Sequence of chain 1.D:
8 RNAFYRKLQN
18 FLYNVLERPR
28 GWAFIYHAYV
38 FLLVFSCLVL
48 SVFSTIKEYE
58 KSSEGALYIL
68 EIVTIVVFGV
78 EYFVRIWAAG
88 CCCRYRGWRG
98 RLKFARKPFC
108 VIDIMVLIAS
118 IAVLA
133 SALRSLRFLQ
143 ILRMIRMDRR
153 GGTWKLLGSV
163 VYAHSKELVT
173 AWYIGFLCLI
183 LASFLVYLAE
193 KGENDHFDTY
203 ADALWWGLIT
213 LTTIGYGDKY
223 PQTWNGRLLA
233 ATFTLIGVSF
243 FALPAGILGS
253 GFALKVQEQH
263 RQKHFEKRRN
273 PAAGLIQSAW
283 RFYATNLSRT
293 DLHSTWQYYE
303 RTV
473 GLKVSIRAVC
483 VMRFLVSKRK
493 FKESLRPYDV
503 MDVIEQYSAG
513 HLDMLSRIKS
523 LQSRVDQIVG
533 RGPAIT

Binding-site contacts:
Ligand atom C16 contacts residue GLY177 of chain 1.B at 3.7 Å.
Ligand atom O10 contacts residue SER241 of chain 1.D at 4.0 Å.
Ligand atom C02 contacts residue TRP174 of chain 1.B at 4.0 Å (hydrophobic).
Ligand atom C15 contacts residue PHE243 of chain 1.B at 3.5 Å (hydrophobic).
Ligand atom C16 contacts residue PHE243 of chain 1.B at 3.8 Å (hydrophobic).
Ligand atom C07 contacts residue TRP174 of chain 1.B at 3.9 Å (hydrophobic).
Ligand atom C16 contacts residue TRP174 of chain 1.B at 4.0 Å (hydrophobic).
Ligand atom C22 contacts residue PHE178 of chain 1.B at 3.6 Å (hydrophobic).
Ligand atom C07 contacts residue LEU237 of chain 1.D at 4.0 Å (hydrophobic).
Ligand atom C07 contacts residue SER241 of chain 1.D at 4.0 Å.
Ligand atom N08 contacts residue ILE238 of chain 1.D at 4.0 Å.
Ligand atom C17 contacts residue GLY177 of chain 1.B at 3.5 Å.
Ligand atom C19 contacts residue PHE178 of chain 1.B at 4.0 Å (hydrophobic).
Ligand atom C01 contacts residue PHE243 of chain 1.B at 3.8 Å (hydrophobic).
Ligand atom C23 contacts residue PHE178 of chain 1.B at 3.4 Å (hydrophobic).
Ligand atom O11 contacts residue SER241 of chain 1.D at 2.7 Å (h-bond).
Ligand atom C01 contacts residue SER241 of chain 1.D at 3.0 Å.
Ligand atom C17 contacts residue TRP174 of chain 1.B at 3.9 Å (hydrophobic).
Ligand atom C16 contacts residue ALA173 of chain 1.B at 3.8 Å (hydrophobic).
Ligand atom C04 contacts residue TRP174 of chain 1.B at 3.5 Å (hydrophobic).
Ligand atom C05 contacts residue TRP174 of chain 1.B at 3.7 Å (hydrophobic).
Ligand atom C17 contacts residue PHE243 of chain 1.B at 4.0 Å (hydrophobic).
Ligand atom C01 contacts residue PRO246 of chain 1.B at 3.4 Å (hydrophobic).
Ligand atom F25 contacts residue PHE178 of chain 1.B at 4.0 Å.
Ligand atom C17 contacts residue ALA173 of chain 1.B at 3.1 Å (hydrophobic).
Ligand atom C02 contacts residue PRO246 of chain 1.B at 4.0 Å (hydrophobic).
Ligand atom N14 contacts residue TRP174 of chain 1.B at 3.9 Å.
Ligand atom C02 contacts residue SER241 of chain 1.D at 4.0 Å.
Ligand atom C17 contacts residue PHE242 of chain 1.B at 3.1 Å (hydrophobic).
Ligand atom C09 contacts residue SER241 of chain 1.D at 3.1 Å.
Ligand atom C03 contacts residue TRP174 of chain 1.B at 3.9 Å (hydrophobic).
Ligand atom C12 contacts residue LEU250 of chain 1.B at 3.3 Å (hydrophobic).
Ligand atom C24 contacts residue PHE178 of chain 1.B at 3.6 Å (hydrophobic).
Ligand atom C21 contacts residue PHE178 of chain 1.B at 4.0 Å (hydrophobic).
Ligand atom N08 contacts residue SER241 of chain 1.D at 3.0 Å (h-bond).
Ligand atom C12 contacts residue SER241 of chain 1.D at 3.5 Å.
Ligand atom O10 contacts residue TRP174 of chain 1.B at 3.1 Å (h-bond).
Ligand atom N08 contacts residue LEU237 of chain 1.D at 3.7 Å.
Ligand atom C18 contacts residue TRP174 of chain 1.B at 3.5 Å (hydrophobic).
Ligand atom C06 contacts residue TRP174 of chain 1.B at 3.7 Å (hydrophobic).

Sequence of chain 1.B:
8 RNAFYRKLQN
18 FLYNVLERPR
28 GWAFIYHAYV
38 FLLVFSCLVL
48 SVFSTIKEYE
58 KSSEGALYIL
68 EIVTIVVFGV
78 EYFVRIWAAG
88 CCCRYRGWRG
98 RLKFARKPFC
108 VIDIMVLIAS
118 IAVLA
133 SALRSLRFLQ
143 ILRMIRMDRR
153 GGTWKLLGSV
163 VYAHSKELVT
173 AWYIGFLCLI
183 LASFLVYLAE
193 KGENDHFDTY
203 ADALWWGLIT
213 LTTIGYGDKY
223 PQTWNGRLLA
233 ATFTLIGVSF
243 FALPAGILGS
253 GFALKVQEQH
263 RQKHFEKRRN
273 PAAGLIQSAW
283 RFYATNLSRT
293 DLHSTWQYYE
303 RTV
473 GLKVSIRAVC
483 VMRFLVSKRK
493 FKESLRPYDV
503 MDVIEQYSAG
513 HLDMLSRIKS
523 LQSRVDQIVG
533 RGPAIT

A protein and the small-molecule ligand that binds it are described below.
Small molecule (SMILES): C#CCN(Cc1ccc(F)cc1)c1cc(C)c(NC(=O)OC)c(C)c1

Sequence of chain 1.A:
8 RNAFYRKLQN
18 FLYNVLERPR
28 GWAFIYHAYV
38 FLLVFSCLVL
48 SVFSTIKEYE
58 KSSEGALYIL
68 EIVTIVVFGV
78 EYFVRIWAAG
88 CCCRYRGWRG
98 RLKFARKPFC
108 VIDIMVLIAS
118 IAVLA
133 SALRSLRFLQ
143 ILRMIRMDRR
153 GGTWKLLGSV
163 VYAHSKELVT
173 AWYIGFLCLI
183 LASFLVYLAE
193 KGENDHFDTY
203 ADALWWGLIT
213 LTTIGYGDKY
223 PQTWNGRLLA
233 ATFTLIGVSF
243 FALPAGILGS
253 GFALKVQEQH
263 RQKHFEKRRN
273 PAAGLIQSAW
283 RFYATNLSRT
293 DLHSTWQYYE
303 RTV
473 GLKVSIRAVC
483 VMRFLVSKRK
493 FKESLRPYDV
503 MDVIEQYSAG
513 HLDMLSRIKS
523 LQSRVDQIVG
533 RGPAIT